Sequence of chain 1.B:
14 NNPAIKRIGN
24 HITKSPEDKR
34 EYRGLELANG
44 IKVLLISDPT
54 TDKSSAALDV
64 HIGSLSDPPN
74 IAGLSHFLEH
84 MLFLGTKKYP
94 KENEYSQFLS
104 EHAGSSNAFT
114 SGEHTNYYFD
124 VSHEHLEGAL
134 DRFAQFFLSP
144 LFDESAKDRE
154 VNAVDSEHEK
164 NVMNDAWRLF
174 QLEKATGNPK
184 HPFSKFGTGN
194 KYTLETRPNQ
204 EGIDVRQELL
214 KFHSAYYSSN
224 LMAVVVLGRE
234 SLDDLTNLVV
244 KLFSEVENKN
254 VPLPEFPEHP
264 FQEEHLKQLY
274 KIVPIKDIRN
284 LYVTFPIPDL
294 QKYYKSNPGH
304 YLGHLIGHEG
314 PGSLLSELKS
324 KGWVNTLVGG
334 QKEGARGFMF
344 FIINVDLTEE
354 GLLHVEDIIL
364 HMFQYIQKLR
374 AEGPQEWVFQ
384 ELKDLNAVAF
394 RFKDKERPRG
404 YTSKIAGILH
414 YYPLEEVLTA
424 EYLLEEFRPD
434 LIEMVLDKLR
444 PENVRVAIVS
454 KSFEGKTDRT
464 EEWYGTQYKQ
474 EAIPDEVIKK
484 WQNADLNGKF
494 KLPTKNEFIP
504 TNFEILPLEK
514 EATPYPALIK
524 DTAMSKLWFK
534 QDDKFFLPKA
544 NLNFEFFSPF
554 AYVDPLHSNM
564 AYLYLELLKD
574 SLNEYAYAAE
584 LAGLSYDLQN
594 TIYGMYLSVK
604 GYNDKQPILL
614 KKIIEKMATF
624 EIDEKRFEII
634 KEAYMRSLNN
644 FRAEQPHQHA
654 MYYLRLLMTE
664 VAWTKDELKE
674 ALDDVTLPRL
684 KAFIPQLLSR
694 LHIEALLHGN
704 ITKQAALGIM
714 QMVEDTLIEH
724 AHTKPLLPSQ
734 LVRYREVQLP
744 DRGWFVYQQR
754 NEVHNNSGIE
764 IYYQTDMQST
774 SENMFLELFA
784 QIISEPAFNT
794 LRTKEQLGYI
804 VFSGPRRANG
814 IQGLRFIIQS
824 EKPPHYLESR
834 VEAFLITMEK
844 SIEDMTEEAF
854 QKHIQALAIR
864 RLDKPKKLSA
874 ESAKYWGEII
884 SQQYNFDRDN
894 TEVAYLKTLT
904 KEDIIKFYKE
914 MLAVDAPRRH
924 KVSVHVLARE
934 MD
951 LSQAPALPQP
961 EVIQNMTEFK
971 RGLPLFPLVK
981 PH

Binding-site contacts:
Ligand atom N11 contacts residue LEU330 of chain 1.B at 4.0 Å.
Ligand atom C27 contacts residue VAL331 of chain 1.B at 3.7 Å (hydrophobic).
Ligand atom C22 contacts residue VAL331 of chain 1.B at 4.3 Å (hydrophobic).
Ligand atom C06 contacts residue GLY332 of chain 1.B at 4.4 Å.
Ligand atom C23 contacts residue GLN334 of chain 1.B at 3.7 Å.
Ligand atom C10 contacts residue GLY332 of chain 1.B at 4.3 Å.
Ligand atom C08 contacts residue TYR580 of chain 1.B at 4.0 Å (hydrophobic).
Ligand atom C26 contacts residue VAL331 of chain 1.B at 4.2 Å (hydrophobic).
Ligand atom C10 contacts residue VAL331 of chain 1.B at 3.8 Å (hydrophobic).
Ligand atom C07 contacts residue TYR580 of chain 1.B at 4.0 Å (hydrophobic).
Ligand atom N09 contacts residue GLY310 of chain 1.B at 3.9 Å.
Ligand atom O02 contacts residue GLY306 of chain 1.B at 4.1 Å.
Ligand atom N11 contacts residue VAL331 of chain 1.B at 4.1 Å.
Ligand atom C24 contacts residue LYS335 of chain 1.B at 3.4 Å.
Ligand atom N12 contacts residue GLY332 of chain 1.B at 3.8 Å.
Ligand atom O14 contacts residue GLY332 of chain 1.B at 4.1 Å.
Ligand atom O02 contacts residue HIS307 of chain 1.B at 3.9 Å.
Ligand atom N11 contacts residue GLY310 of chain 1.B at 3.1 Å (h-bond).
Ligand atom C13 contacts residue GLY332 of chain 1.B at 4.2 Å.
Ligand atom O04 contacts residue GLY306 of chain 1.B at 3.4 Å.
Ligand atom C03 contacts residue GLY306 of chain 1.B at 3.9 Å.
Ligand atom C05 contacts residue GLY332 of chain 1.B at 3.2 Å.
Ligand atom O04 contacts residue HIS307 of chain 1.B at 3.9 Å.
Ligand atom N09 contacts residue GLU312 of chain 1.B at 2.9 Å (salt-bridge).
Ligand atom C10 contacts residue LEU330 of chain 1.B at 2.9 Å (hydrophobic).
Ligand atom N11 contacts residue GLY332 of chain 1.B at 3.8 Å.
Ligand atom C06 contacts residue TYR580 of chain 1.B at 4.3 Å (hydrophobic).
Ligand atom C07 contacts residue GLY310 of chain 1.B at 3.9 Å.
Ligand atom O04 contacts residue GLY333 of chain 1.B at 4.0 Å.
Ligand atom O14 contacts residue VAL331 of chain 1.B at 3.6 Å.
Ligand atom N09 contacts residue LEU330 of chain 1.B at 3.6 Å.
Ligand atom C10 contacts residue GLU312 of chain 1.B at 3.4 Å.
Ligand atom C08 contacts residue GLU312 of chain 1.B at 4.0 Å.
Ligand atom C03 contacts residue GLY332 of chain 1.B at 3.7 Å.
Ligand atom O04 contacts residue GLY332 of chain 1.B at 3.3 Å (h-bond).
Ligand atom C03 contacts residue HIS307 of chain 1.B at 4.2 Å.
Ligand atom C10 contacts residue GLY310 of chain 1.B at 3.1 Å.
Ligand atom C21 contacts residue GLN334 of chain 1.B at 4.3 Å.
Ligand atom C23 contacts residue LYS335 of chain 1.B at 4.3 Å.
Ligand atom C08 contacts residue GLY310 of chain 1.B at 4.2 Å.

The small molecule below binds the protein below.
Small molecule (SMILES): COC(=O)[C@H](Cc1cnc[nH]1)NC(=O)CN(CC(=O)O)Cc1ccccc1